Binding-site contacts:
Ligand atom O6 contacts residue GLN705 of chain 1.A at 3.0 Å (h-bond).
Ligand atom C6 contacts residue GLN705 of chain 1.A at 3.9 Å.
Ligand atom O1 contacts residue SER704 of chain 1.A at 3.5 Å (h-bond).
Ligand atom O6 contacts residue SER704 of chain 1.A at 4.2 Å.
Ligand atom C1 contacts residue SER704 of chain 1.A at 3.7 Å.
Ligand atom O5 contacts residue SER704 of chain 1.A at 3.0 Å (h-bond).
Ligand atom C6 contacts residue SER704 of chain 1.A at 3.9 Å.
Ligand atom C5 contacts residue SER704 of chain 1.A at 3.8 Å.

Sequence of chain 1.A:
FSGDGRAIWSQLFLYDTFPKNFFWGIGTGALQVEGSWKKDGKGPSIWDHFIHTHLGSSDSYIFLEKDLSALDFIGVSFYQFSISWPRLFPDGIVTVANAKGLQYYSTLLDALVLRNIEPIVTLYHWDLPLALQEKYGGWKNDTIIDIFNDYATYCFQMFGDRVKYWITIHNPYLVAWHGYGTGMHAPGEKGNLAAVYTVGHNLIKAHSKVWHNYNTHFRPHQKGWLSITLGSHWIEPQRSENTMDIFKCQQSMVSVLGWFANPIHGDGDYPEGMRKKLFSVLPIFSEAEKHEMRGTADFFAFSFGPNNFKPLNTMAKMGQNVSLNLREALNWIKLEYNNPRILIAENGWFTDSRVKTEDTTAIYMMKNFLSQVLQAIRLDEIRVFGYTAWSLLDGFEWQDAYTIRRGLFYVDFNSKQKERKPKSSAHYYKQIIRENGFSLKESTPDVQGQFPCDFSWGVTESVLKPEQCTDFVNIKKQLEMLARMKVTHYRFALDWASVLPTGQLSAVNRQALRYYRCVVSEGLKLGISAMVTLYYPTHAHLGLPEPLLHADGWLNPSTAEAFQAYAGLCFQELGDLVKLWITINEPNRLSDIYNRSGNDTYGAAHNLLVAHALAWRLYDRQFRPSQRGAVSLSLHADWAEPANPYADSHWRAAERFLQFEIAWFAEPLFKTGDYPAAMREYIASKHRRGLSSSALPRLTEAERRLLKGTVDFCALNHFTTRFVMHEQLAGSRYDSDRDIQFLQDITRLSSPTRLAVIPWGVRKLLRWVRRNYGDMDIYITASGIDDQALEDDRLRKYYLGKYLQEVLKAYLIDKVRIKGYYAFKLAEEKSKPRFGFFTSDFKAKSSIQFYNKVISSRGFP

This small molecule binds to this protein.
Small molecule (SMILES): OC[C@H]1O[C@@H](O)[C@H](O)[C@@H](O)[C@@H]1O